Sequence of chain 1.C:
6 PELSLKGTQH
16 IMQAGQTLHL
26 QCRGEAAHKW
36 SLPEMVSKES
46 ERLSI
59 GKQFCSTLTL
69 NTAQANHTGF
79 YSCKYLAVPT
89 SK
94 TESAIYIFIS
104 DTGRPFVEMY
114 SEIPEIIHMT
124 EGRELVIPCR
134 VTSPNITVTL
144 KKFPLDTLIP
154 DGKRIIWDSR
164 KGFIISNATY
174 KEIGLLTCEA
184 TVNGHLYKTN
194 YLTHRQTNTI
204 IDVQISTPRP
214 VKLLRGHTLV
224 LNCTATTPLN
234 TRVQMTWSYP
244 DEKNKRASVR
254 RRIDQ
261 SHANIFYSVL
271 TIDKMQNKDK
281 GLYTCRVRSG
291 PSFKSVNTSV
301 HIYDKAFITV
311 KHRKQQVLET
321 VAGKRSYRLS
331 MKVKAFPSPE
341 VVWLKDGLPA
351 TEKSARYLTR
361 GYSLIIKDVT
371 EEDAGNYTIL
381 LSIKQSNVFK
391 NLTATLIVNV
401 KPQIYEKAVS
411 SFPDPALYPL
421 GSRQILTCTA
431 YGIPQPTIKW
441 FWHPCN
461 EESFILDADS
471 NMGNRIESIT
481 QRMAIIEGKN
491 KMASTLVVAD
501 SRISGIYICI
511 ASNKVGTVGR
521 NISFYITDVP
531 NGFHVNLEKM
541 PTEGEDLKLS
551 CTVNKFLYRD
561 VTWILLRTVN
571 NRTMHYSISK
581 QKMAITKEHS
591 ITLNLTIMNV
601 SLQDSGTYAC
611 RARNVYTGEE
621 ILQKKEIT

The small molecule below binds the protein below.
Small molecule (SMILES): CC(=O)N[C@@H]1[C@@H](O)[C@H](O)[C@@H](CO)O[C@H]1O

Binding-site contacts:
Ligand atom C5 contacts residue ASN225 of chain 1.C at 3.6 Å.
Ligand atom O7 contacts residue ASN225 of chain 1.C at 3.5 Å (h-bond).
Ligand atom O7 contacts residue SER209 of chain 1.C at 4.2 Å.
Ligand atom N2 contacts residue ASN225 of chain 1.C at 2.9 Å (h-bond).
Ligand atom C4 contacts residue ASN225 of chain 1.C at 4.2 Å.
Ligand atom C1 contacts residue ASN225 of chain 1.C at 1.4 Å.
Ligand atom C7 contacts residue ASN225 of chain 1.C at 3.4 Å.
Ligand atom C2 contacts residue ASN225 of chain 1.C at 2.5 Å.
Ligand atom C6 contacts residue ARG253 of chain 1.C at 4.3 Å.
Ligand atom O5 contacts residue ASN225 of chain 1.C at 2.4 Å (h-bond).
Ligand atom C8 contacts residue SER209 of chain 1.C at 4.3 Å.
Ligand atom C3 contacts residue ASN225 of chain 1.C at 3.8 Å.
Ligand atom N2 contacts residue VAL223 of chain 1.C at 4.3 Å.